Binding-site contacts:
Ligand atom CA contacts residue HIS361 of chain 4.A at 3.6 Å.
Ligand atom O2 contacts residue GLU383 of chain 4.A at 3.0 Å (salt-bridge).
Ligand atom N contacts residue ASP260 of chain 4.A at 3.3 Å (salt-bridge).
Ligand atom C8 contacts residue HIS243 of chain 4.A at 3.7 Å.
Ligand atom O contacts residue HIS243 of chain 4.A at 2.9 Å (h-bond).
Ligand atom CD contacts residue GLU383 of chain 4.A at 3.6 Å.
Ligand atom C11 contacts residue VAL360 of chain 4.A at 3.7 Å (hydrophobic).
Ligand atom C12 contacts residue HIS361 of chain 4.A at 3.2 Å.
Ligand atom C7 contacts residue HIS243 of chain 4.A at 3.6 Å.
Ligand atom CB contacts residue ASP260 of chain 4.A at 3.7 Å.
Ligand atom CA contacts residue MN1 of chain 4.D at 2.7 Å.
Ligand atom O2 contacts residue ASP271 of chain 4.A at 3.1 Å (salt-bridge).
Ligand atom C6 contacts residue HIS243 of chain 4.A at 3.3 Å.
Ligand atom C11 contacts residue HIS361 of chain 4.A at 3.6 Å.
Ligand atom CG contacts residue HIS350 of chain 4.A at 3.7 Å.
Ligand atom CG contacts residue ARG404 of chain 4.A at 3.5 Å.
Ligand atom CB contacts residue HIS243 of chain 4.A at 3.7 Å.
Ligand atom CA contacts residue GLU383 of chain 4.A at 3.6 Å.
Ligand atom N contacts residue TYR229 of chain 4.A at 3.0 Å.
Ligand atom N contacts residue MN1 of chain 4.D at 2.6 Å.
Ligand atom CB contacts residue HIS350 of chain 4.A at 3.7 Å.
Ligand atom O contacts residue HIS354 of chain 4.A at 3.6 Å (h-bond).
Ligand atom C contacts residue HIS361 of chain 4.A at 3.7 Å.
Ligand atom O2 contacts residue MN1 of chain 4.D at 1.9 Å.
Ligand atom O contacts residue HIS361 of chain 4.A at 2.6 Å (h-bond).
Ligand atom O2 contacts residue ASP260 of chain 4.A at 3.3 Å (salt-bridge).
Ligand atom CD contacts residue ARG404 of chain 4.A at 3.4 Å.
Ligand atom N contacts residue HIS361 of chain 4.A at 3.1 Å.
Ligand atom CB contacts residue MN1 of chain 4.D at 3.2 Å.
Ligand atom O2 contacts residue MN1 of chain 4.C at 2.2 Å.
Ligand atom C contacts residue GLU383 of chain 4.A at 3.4 Å.
Ligand atom CA contacts residue ASP260 of chain 4.A at 3.1 Å.
Ligand atom O contacts residue TRP88 of chain 1.A at 3.0 Å.
Ligand atom N contacts residue ASP38 of chain 1.A at 3.0 Å (salt-bridge).
Ligand atom O2 contacts residue GLU406 of chain 4.A at 3.0 Å (salt-bridge).
Ligand atom N contacts residue ASP271 of chain 4.A at 3.4 Å (salt-bridge).
Ligand atom N contacts residue GLU383 of chain 4.A at 3.3 Å (salt-bridge).
Ligand atom C contacts residue MN1 of chain 4.C at 3.7 Å.
Ligand atom O contacts residue MN1 of chain 4.C at 3.6 Å.
Ligand atom CA contacts residue MN1 of chain 4.C at 3.4 Å.

A small-molecule ligand and the protein it binds are described below.
Small molecule (SMILES): C[C@H](NC(=O)[C@@H]1CCCN1C(=O)[C@@H]1CCCN1C(=O)[C@@H](O)[C@H](N)Cc1ccccc1)C(N)=O

Sequence of chain 1.A:
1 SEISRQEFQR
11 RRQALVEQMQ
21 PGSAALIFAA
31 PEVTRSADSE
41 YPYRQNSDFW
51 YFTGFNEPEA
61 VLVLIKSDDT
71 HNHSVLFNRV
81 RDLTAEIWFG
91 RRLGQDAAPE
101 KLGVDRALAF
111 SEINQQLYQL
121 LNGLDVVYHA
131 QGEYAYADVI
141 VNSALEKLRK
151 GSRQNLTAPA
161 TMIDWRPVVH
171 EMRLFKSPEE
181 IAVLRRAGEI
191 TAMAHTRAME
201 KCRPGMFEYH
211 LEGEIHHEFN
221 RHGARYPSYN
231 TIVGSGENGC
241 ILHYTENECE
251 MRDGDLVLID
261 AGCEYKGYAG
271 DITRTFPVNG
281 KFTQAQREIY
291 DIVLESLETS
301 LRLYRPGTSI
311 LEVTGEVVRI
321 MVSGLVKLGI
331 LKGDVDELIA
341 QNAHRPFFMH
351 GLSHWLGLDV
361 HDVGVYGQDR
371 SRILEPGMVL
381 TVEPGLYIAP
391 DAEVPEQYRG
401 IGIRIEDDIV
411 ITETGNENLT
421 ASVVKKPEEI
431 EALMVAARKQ

Sequence of chain 4.A:
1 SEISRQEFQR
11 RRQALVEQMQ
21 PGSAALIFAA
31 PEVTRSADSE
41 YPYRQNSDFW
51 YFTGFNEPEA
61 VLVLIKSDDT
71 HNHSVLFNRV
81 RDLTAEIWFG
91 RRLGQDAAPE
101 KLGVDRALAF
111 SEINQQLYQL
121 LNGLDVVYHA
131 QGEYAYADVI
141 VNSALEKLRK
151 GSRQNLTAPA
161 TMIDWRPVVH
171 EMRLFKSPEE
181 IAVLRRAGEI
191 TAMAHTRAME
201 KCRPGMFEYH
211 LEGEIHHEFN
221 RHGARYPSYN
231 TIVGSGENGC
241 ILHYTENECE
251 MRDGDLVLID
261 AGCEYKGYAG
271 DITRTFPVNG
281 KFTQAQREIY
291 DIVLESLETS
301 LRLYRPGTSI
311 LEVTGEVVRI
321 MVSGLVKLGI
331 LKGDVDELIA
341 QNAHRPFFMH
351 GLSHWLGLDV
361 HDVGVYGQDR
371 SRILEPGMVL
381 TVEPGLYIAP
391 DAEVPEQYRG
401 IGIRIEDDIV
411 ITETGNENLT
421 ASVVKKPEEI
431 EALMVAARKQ